Binding-site contacts:
Ligand atom C14 contacts residue ALA57 of chain 2.A at 4.1 Å (hydrophobic).
Ligand atom O1 contacts residue LEU130 of chain 2.A at 3.4 Å.
Ligand atom C10 contacts residue PHE220 of chain 2.A at 4.0 Å (hydrophobic).
Ligand atom C8 contacts residue ILE134 of chain 2.A at 3.9 Å (hydrophobic).
Ligand atom C10 contacts residue TYR111 of chain 2.A at 3.7 Å (hydrophobic).
Ligand atom C9 contacts residue ASN131 of chain 2.A at 3.7 Å.
Ligand atom C5 contacts residue MET91 of chain 2.A at 3.6 Å (hydrophobic).
Ligand atom C12 contacts residue TYR111 of chain 2.A at 3.7 Å (hydrophobic).
Ligand atom O2 contacts residue GLU60 of chain 2.A at 2.5 Å (salt-bridge).
Ligand atom O2 contacts residue LEU94 of chain 2.A at 3.9 Å.
Ligand atom C13 contacts residue TYR111 of chain 2.A at 3.8 Å (hydrophobic).
Ligand atom C12 contacts residue LEU94 of chain 2.A at 3.5 Å (hydrophobic).
Ligand atom C14 contacts residue GLU60 of chain 2.A at 3.2 Å.
Ligand atom C5 contacts residue LEU94 of chain 2.A at 4.1 Å (hydrophobic).
Ligand atom C1 contacts residue PHE220 of chain 2.A at 3.8 Å (hydrophobic).
Ligand atom O2 contacts residue ARG101 of chain 2.A at 3.0 Å (salt-bridge).
Ligand atom C8 contacts residue PHE220 of chain 2.A at 4.1 Å (hydrophobic).
Ligand atom O1 contacts residue ILE134 of chain 2.A at 3.6 Å.
Ligand atom C7 contacts residue ALA216 of chain 2.A at 4.0 Å (hydrophobic).
Ligand atom C3 contacts residue PHE220 of chain 2.A at 3.8 Å (hydrophobic).
Ligand atom C9 contacts residue LEU127 of chain 2.A at 4.0 Å (hydrophobic).
Ligand atom C8 contacts residue ASN131 of chain 2.A at 3.6 Å.
Ligand atom C15 contacts residue LEU53 of chain 2.A at 3.6 Å (hydrophobic).
Ligand atom C9 contacts residue TYR111 of chain 2.A at 3.1 Å (hydrophobic).
Ligand atom C11 contacts residue TYR111 of chain 2.A at 3.8 Å (hydrophobic).
Ligand atom C14 contacts residue LEU56 of chain 2.A at 4.0 Å (hydrophobic).
Ligand atom C8 contacts residue TYR111 of chain 2.A at 3.5 Å (hydrophobic).
Ligand atom O1 contacts residue ASN131 of chain 2.A at 2.8 Å (h-bond).
Ligand atom C12 contacts residue VAL98 of chain 2.A at 4.1 Å (hydrophobic).
Ligand atom C13 contacts residue GLU60 of chain 2.A at 3.2 Å.
Ligand atom C4 contacts residue TYR111 of chain 2.A at 4.1 Å (hydrophobic).
Ligand atom C6 contacts residue PHE220 of chain 2.A at 3.6 Å (hydrophobic).
Ligand atom C7 contacts residue PHE220 of chain 2.A at 3.8 Å (hydrophobic).
Ligand atom C7 contacts residue ILE134 of chain 2.A at 4.0 Å (hydrophobic).
Ligand atom C14 contacts residue TYR111 of chain 2.A at 4.0 Å (hydrophobic).
Ligand atom C3 contacts residue LEU53 of chain 2.A at 3.9 Å (hydrophobic).
Ligand atom C11 contacts residue LEU94 of chain 2.A at 4.0 Å (hydrophobic).
Ligand atom C15 contacts residue ALA57 of chain 2.A at 3.7 Å (hydrophobic).
Ligand atom C6 contacts residue MET91 of chain 2.A at 4.0 Å (hydrophobic).
Ligand atom O1 contacts residue TYR111 of chain 2.A at 3.6 Å.

Sequence of chain 2.A:
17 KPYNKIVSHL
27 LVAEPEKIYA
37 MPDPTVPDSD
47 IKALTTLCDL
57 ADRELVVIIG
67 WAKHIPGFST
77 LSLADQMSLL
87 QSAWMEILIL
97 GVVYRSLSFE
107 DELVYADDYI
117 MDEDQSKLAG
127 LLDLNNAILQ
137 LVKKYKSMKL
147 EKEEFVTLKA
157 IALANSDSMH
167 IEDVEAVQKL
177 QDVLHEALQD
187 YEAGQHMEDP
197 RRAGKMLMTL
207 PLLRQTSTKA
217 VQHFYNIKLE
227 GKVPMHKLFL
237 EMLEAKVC

This protein binds this small molecule.
Small molecule (SMILES): CC(C)(c1ccc(O)cc1)c1ccc(O)cc1